Sequence of chain 1.E:
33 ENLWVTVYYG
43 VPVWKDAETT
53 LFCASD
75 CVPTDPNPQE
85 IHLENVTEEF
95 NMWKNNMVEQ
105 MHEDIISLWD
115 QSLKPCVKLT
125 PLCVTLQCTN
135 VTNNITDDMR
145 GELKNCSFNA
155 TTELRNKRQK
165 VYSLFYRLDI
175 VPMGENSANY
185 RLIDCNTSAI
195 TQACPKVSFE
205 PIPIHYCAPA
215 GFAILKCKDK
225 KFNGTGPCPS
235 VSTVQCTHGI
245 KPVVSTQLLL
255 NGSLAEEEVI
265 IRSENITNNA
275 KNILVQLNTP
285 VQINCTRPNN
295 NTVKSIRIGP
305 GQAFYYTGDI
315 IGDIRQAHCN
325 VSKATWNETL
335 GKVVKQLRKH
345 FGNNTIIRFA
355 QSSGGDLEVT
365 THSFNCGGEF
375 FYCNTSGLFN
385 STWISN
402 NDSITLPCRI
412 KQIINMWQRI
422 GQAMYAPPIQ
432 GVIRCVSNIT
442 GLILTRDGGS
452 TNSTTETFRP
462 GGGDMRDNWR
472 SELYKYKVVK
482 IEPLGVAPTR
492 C

Binding-site contacts:
Ligand atom C6 contacts residue NAG1 of chain 1.PA at 4.0 Å.
Ligand atom O5 contacts residue GLU204 of chain 1.E at 4.4 Å.
Ligand atom O7 contacts residue CYS370 of chain 1.E at 4.3 Å.
Ligand atom C1 contacts residue VAL437 of chain 1.E at 4.1 Å (hydrophobic).
Ligand atom C8 contacts residue VAL247 of chain 1.E at 4.0 Å (hydrophobic).
Ligand atom O6 contacts residue GLU204 of chain 1.E at 3.9 Å.
Ligand atom C7 contacts residue SER438 of chain 1.E at 4.1 Å.
Ligand atom C5 contacts residue VAL437 of chain 1.E at 3.4 Å (hydrophobic).
Ligand atom C8 contacts residue LEU254 of chain 1.E at 4.3 Å (hydrophobic).
Ligand atom C1 contacts residue ASN255 of chain 1.E at 1.5 Å.
Ligand atom C4 contacts residue ASN255 of chain 1.E at 4.3 Å.
Ligand atom C1 contacts residue SER438 of chain 1.E at 4.2 Å.
Ligand atom O7 contacts residue SER438 of chain 1.E at 3.3 Å.
Ligand atom N2 contacts residue ASN255 of chain 1.E at 2.9 Å (h-bond).
Ligand atom O6 contacts residue GLY371 of chain 1.E at 4.5 Å.
Ligand atom C4 contacts residue VAL437 of chain 1.E at 4.0 Å (hydrophobic).
Ligand atom O5 contacts residue ASN255 of chain 1.E at 2.4 Å (h-bond).
Ligand atom C1 contacts residue NAG1 of chain 1.PA at 3.9 Å.
Ligand atom O5 contacts residue VAL437 of chain 1.E at 4.2 Å.
Ligand atom C6 contacts residue VAL437 of chain 1.E at 4.3 Å (hydrophobic).
Ligand atom C8 contacts residue ASN369 of chain 1.E at 3.6 Å.
Ligand atom C3 contacts residue ASN255 of chain 1.E at 3.9 Å.
Ligand atom O5 contacts residue NAG1 of chain 1.PA at 3.2 Å.
Ligand atom C2 contacts residue ASN255 of chain 1.E at 2.5 Å.
Ligand atom O7 contacts residue ARG435 of chain 1.E at 4.2 Å.
Ligand atom C7 contacts residue VAL437 of chain 1.E at 4.2 Å (hydrophobic).
Ligand atom C5 contacts residue ASN255 of chain 1.E at 3.8 Å.
Ligand atom O6 contacts residue SER202 of chain 1.E at 3.8 Å.
Ligand atom O4 contacts residue VAL437 of chain 1.E at 3.9 Å.
Ligand atom C6 contacts residue SER202 of chain 1.E at 4.2 Å.
Ligand atom C8 contacts residue VAL437 of chain 1.E at 3.9 Å (hydrophobic).
Ligand atom O3 contacts residue GLU204 of chain 1.E at 4.0 Å.
Ligand atom O6 contacts residue GLU204 of chain 1.E at 4.4 Å.
Ligand atom C3 contacts residue VAL437 of chain 1.E at 3.9 Å (hydrophobic).
Ligand atom C7 contacts residue ASN255 of chain 1.E at 3.7 Å.
Ligand atom O7 contacts residue ASN255 of chain 1.E at 4.2 Å.
Ligand atom C5 contacts residue NAG1 of chain 1.PA at 4.1 Å.
Ligand atom O6 contacts residue VAL437 of chain 1.E at 4.3 Å.
Ligand atom O7 contacts residue VAL437 of chain 1.E at 3.8 Å.
Ligand atom C6 contacts residue GLU204 of chain 1.E at 3.3 Å.

The protein below binds the small molecule below.
Small molecule (SMILES): CC(=O)N[C@H]1[C@H](O[C@H]2[C@H](O)[C@@H](NC(C)=O)CO[C@@H]2CO)O[C@H](CO)[C@@H](O[C@@H]2O[C@H](CO)[C@@H](O)[C@H](O[C@H]3O[C@H](CO)[C@@H](O)[C@H](O)[C@@H]3O)[C@@H]2O)[C@@H]1O